Binding-site contacts:
Ligand atom C5 contacts residue ASN412 of chain 1.B at 3.6 Å.
Ligand atom C3 contacts residue PHE311 of chain 1.B at 4.4 Å (hydrophobic).
Ligand atom C5 contacts residue ARG464 of chain 1.B at 3.6 Å.
Ligand atom C2 contacts residue ASN412 of chain 1.B at 2.5 Å.
Ligand atom N2 contacts residue MET320 of chain 1.B at 4.3 Å.
Ligand atom C2 contacts residue ASP313 of chain 1.B at 3.5 Å.
Ligand atom C5 contacts residue PHE311 of chain 1.B at 3.9 Å (hydrophobic).
Ligand atom C7 contacts residue ASN412 of chain 1.B at 3.2 Å.
Ligand atom C8 contacts residue ASN412 of chain 1.B at 4.3 Å.
Ligand atom O4 contacts residue PHE311 of chain 1.B at 4.1 Å.
Ligand atom C1 contacts residue ASP313 of chain 1.B at 4.2 Å.
Ligand atom O7 contacts residue ALA312 of chain 1.B at 4.5 Å.
Ligand atom O6 contacts residue PHE311 of chain 1.B at 4.3 Å.
Ligand atom C6 contacts residue ARG464 of chain 1.B at 3.9 Å.
Ligand atom O5 contacts residue ASN412 of chain 1.B at 2.3 Å (h-bond).
Ligand atom O4 contacts residue GLY314 of chain 1.B at 4.3 Å.
Ligand atom N2 contacts residue ASN412 of chain 1.B at 2.8 Å (h-bond).
Ligand atom O3 contacts residue ASP313 of chain 1.B at 3.9 Å.
Ligand atom C1 contacts residue ARG464 of chain 1.B at 3.7 Å.
Ligand atom O5 contacts residue ARG464 of chain 1.B at 3.3 Å (salt-bridge).
Ligand atom O6 contacts residue GLY314 of chain 1.B at 4.1 Å.
Ligand atom O5 contacts residue ASP313 of chain 1.B at 4.1 Å.
Ligand atom C1 contacts residue PHE311 of chain 1.B at 4.3 Å (hydrophobic).
Ligand atom C8 contacts residue MET320 of chain 1.B at 4.5 Å (hydrophobic).
Ligand atom C4 contacts residue ASN412 of chain 1.B at 4.2 Å.
Ligand atom O7 contacts residue PHE311 of chain 1.B at 4.0 Å.
Ligand atom C1 contacts residue ASN412 of chain 1.B at 1.4 Å.
Ligand atom C8 contacts residue ASN324 of chain 1.B at 3.4 Å.
Ligand atom C6 contacts residue GLY314 of chain 1.B at 3.7 Å.
Ligand atom O4 contacts residue ASP313 of chain 1.B at 4.4 Å.
Ligand atom C1 contacts residue MET320 of chain 1.B at 4.4 Å (hydrophobic).
Ligand atom C3 contacts residue ASN412 of chain 1.B at 3.8 Å.
Ligand atom O7 contacts residue ASP313 of chain 1.B at 3.5 Å.
Ligand atom O6 contacts residue ARG464 of chain 1.B at 2.9 Å (salt-bridge).
Ligand atom C4 contacts residue ASP313 of chain 1.B at 3.6 Å.
Ligand atom O5 contacts residue GLY314 of chain 1.B at 3.9 Å.
Ligand atom C5 contacts residue ASP313 of chain 1.B at 4.4 Å.
Ligand atom C3 contacts residue ASP313 of chain 1.B at 3.9 Å.
Ligand atom O7 contacts residue ASN412 of chain 1.B at 3.1 Å (h-bond).
Ligand atom C4 contacts residue PHE311 of chain 1.B at 4.4 Å (hydrophobic).

Sequence of chain 1.B:
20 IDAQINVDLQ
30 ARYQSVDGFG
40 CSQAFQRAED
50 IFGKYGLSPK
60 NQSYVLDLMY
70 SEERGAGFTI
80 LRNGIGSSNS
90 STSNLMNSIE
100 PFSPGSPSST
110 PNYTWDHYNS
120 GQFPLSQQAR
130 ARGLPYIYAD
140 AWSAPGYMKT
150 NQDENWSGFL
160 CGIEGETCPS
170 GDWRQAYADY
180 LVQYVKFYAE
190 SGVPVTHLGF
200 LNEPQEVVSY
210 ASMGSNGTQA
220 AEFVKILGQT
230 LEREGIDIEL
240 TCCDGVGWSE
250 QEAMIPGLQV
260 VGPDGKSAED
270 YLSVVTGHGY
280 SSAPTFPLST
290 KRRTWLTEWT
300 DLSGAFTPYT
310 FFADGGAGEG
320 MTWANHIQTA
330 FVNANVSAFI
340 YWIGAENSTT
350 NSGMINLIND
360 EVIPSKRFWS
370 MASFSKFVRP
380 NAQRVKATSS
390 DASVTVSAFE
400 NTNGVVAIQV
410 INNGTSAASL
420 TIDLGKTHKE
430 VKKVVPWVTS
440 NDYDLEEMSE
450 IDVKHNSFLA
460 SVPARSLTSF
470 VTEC

This protein binds this small molecule.
Small molecule (SMILES): CC(=O)N[C@H]1[C@H](O[C@H]2[C@H](O)[C@@H](NC(C)=O)CO[C@@H]2CO)O[C@H](CO)[C@@H](O)[C@@H]1O